Binding-site contacts:
Ligand atom C8 contacts residue PRO421 of chain 51.A at 4.3 Å (hydrophobic).
Ligand atom C5 contacts residue PRO631 of chain 51.A at 4.2 Å (hydrophobic).
Ligand atom C6 contacts residue SER632 of chain 51.A at 3.9 Å.
Ligand atom N9 contacts residue PRO421 of chain 51.A at 4.4 Å.
Ligand atom N6 contacts residue SER632 of chain 51.A at 3.3 Å (h-bond).
Ligand atom C8 contacts residue HIS630 of chain 51.A at 3.3 Å.
Ligand atom C2 contacts residue GLY639 of chain 51.A at 3.1 Å.
Ligand atom N1 contacts residue GLY639 of chain 51.A at 3.1 Å (h-bond).
Ligand atom C2 contacts residue PRO421 of chain 51.A at 4.5 Å (hydrophobic).
Ligand atom O2P contacts residue ASP626 of chain 60.A at 4.2 Å.
Ligand atom C6 contacts residue PRO421 of chain 51.A at 4.1 Å (hydrophobic).
Ligand atom C4 contacts residue PRO421 of chain 51.A at 4.3 Å (hydrophobic).
Ligand atom N1 contacts residue PRO421 of chain 51.A at 4.3 Å.
Ligand atom C1' contacts residue PRO631 of chain 51.A at 4.3 Å (hydrophobic).
Ligand atom N7 contacts residue PRO421 of chain 51.A at 4.2 Å.
Ligand atom N7 contacts residue HIS630 of chain 51.A at 4.1 Å.
Ligand atom C6 contacts residue VAL420 of chain 51.A at 4.0 Å (hydrophobic).
Ligand atom C1' contacts residue HIS630 of chain 51.A at 4.0 Å.
Ligand atom N1 contacts residue PHE638 of chain 51.A at 4.3 Å.
Ligand atom N6 contacts residue GLY639 of chain 51.A at 3.6 Å (h-bond).
Ligand atom N7 contacts residue SER632 of chain 51.A at 4.1 Å.
Ligand atom O1P contacts residue LYS641 of chain 60.A at 4.0 Å.
Ligand atom C4 contacts residue PRO631 of chain 51.A at 4.0 Å (hydrophobic).
Ligand atom C6 contacts residue PRO631 of chain 51.A at 3.9 Å (hydrophobic).
Ligand atom N9 contacts residue HIS630 of chain 51.A at 4.2 Å.
Ligand atom N1 contacts residue PRO631 of chain 51.A at 3.5 Å (h-bond).
Ligand atom C5 contacts residue SER632 of chain 51.A at 4.1 Å.
Ligand atom C2 contacts residue VAL420 of chain 51.A at 4.3 Å (hydrophobic).
Ligand atom C3' contacts residue HIS630 of chain 51.A at 4.4 Å.
Ligand atom N6 contacts residue GLY637 of chain 51.A at 3.7 Å.
Ligand atom N1 contacts residue VAL420 of chain 51.A at 3.7 Å.
Ligand atom N6 contacts residue PHE638 of chain 51.A at 3.9 Å.
Ligand atom N6 contacts residue VAL420 of chain 51.A at 4.0 Å.
Ligand atom C2 contacts residue PRO631 of chain 51.A at 3.3 Å (hydrophobic).
Ligand atom C2' contacts residue HIS630 of chain 51.A at 3.2 Å.
Ligand atom C6 contacts residue GLY639 of chain 51.A at 3.8 Å.
Ligand atom N7 contacts residue ASN609 of chain 51.A at 3.8 Å.
Ligand atom N3 contacts residue GLY639 of chain 51.A at 4.3 Å.
Ligand atom C5 contacts residue PRO421 of chain 51.A at 4.1 Å (hydrophobic).
Ligand atom N3 contacts residue PRO631 of chain 51.A at 3.6 Å.

Sequence of chain 51.A:
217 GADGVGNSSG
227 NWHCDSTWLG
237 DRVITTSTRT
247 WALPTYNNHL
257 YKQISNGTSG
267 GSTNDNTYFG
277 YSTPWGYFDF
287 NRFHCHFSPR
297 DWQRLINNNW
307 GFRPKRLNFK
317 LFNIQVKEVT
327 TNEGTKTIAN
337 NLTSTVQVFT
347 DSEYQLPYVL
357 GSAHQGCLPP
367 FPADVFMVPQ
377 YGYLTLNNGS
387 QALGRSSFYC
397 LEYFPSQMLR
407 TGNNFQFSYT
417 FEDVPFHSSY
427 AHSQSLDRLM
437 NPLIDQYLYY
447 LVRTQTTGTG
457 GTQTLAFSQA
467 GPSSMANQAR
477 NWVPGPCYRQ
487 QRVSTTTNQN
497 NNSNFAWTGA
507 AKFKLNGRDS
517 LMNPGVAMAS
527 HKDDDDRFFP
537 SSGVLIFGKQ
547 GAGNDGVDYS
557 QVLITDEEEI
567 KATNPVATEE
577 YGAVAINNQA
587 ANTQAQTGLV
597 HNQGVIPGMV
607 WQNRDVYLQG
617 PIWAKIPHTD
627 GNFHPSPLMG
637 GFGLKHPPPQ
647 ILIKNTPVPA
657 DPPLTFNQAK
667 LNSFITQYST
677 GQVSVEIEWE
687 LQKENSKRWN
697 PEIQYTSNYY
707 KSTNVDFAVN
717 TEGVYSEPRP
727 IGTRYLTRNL

The protein below binds the small molecule below.
Small molecule (SMILES): Nc1ncnc2c1ncn2[C@H]1C[C@H](O)[C@@H](COP(=O)(O)O)O1

Sequence of chain 60.A:
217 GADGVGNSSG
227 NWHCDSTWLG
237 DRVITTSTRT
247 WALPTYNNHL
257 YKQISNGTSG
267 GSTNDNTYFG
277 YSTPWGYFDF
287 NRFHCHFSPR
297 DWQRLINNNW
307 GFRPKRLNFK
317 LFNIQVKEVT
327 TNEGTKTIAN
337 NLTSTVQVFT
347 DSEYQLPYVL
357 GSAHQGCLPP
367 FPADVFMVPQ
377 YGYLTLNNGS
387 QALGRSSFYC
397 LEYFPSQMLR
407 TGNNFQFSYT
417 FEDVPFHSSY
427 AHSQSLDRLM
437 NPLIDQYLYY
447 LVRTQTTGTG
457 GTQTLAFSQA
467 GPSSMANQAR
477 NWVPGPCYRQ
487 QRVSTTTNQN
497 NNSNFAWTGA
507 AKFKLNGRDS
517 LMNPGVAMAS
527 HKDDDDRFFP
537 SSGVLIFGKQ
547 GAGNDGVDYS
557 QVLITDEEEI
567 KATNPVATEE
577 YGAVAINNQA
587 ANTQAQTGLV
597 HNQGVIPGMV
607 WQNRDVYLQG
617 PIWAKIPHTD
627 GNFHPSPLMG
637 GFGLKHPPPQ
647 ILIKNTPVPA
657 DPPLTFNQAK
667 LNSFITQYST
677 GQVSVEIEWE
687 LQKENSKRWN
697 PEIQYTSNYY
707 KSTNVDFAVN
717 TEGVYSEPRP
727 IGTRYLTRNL